Sequence of chain 1.A:
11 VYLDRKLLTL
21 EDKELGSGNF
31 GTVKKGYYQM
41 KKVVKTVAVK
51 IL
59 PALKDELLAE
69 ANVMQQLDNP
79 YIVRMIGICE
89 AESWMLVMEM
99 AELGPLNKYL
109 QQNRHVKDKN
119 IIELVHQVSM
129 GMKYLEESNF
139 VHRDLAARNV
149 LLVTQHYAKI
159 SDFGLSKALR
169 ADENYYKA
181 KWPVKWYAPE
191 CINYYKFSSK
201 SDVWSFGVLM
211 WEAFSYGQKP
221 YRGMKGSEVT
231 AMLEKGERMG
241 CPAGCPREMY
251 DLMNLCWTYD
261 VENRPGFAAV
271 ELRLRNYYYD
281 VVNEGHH

Binding-site contacts:
Ligand atom C1 contacts residue ALA99 of chain 1.A at 3.2 Å (hydrophobic).
Ligand atom C4 contacts residue ALA48 of chain 1.A at 3.9 Å (hydrophobic).
Ligand atom C8 contacts residue MET96 of chain 1.A at 3.8 Å (hydrophobic).
Ligand atom C7 contacts residue LEU149 of chain 1.A at 3.2 Å (hydrophobic).
Ligand atom C17 contacts residue PRO103 of chain 1.A at 3.6 Å (hydrophobic).
Ligand atom N15 contacts residue GLY102 of chain 1.A at 3.7 Å.
Ligand atom C21 contacts residue PRO103 of chain 1.A at 3.7 Å (hydrophobic).
Ligand atom N6 contacts residue GLU97 of chain 1.A at 3.9 Å.
Ligand atom C5 contacts residue GLU97 of chain 1.A at 3.6 Å.
Ligand atom C8 contacts residue GLU97 of chain 1.A at 3.8 Å.
Ligand atom N3 contacts residue LEU149 of chain 1.A at 3.6 Å.
Ligand atom C5 contacts residue ALA48 of chain 1.A at 3.3 Å (hydrophobic).
Ligand atom C25 contacts residue VAL33 of chain 1.A at 3.7 Å (hydrophobic).
Ligand atom C26 contacts residue SER159 of chain 1.A at 3.6 Å.
Ligand atom N9 contacts residue LEU149 of chain 1.A at 3.6 Å.
Ligand atom CL2 contacts residue LEU25 of chain 1.A at 3.4 Å.
Ligand atom C20 contacts residue PRO103 of chain 1.A at 3.7 Å (hydrophobic).
Ligand atom N6 contacts residue MET98 of chain 1.A at 3.6 Å.
Ligand atom C25 contacts residue SER27 of chain 1.A at 3.7 Å.
Ligand atom C4 contacts residue LEU149 of chain 1.A at 3.2 Å (hydrophobic).
Ligand atom C25 contacts residue GLY28 of chain 1.A at 3.6 Å.
Ligand atom N9 contacts residue GLU97 of chain 1.A at 2.8 Å (salt-bridge).
Ligand atom C19 contacts residue LEU25 of chain 1.A at 3.3 Å (hydrophobic).
Ligand atom C21 contacts residue LEU25 of chain 1.A at 3.9 Å (hydrophobic).
Ligand atom N6 contacts residue ALA48 of chain 1.A at 3.5 Å.
Ligand atom CL2 contacts residue LYS106 of chain 1.A at 3.5 Å.
Ligand atom C19 contacts residue PRO103 of chain 1.A at 3.6 Å (hydrophobic).
Ligand atom O12 contacts residue MET96 of chain 1.A at 3.6 Å.
Ligand atom C11 contacts residue LEU149 of chain 1.A at 3.8 Å (hydrophobic).
Ligand atom N9 contacts residue ALA48 of chain 1.A at 3.3 Å.
Ligand atom C26 contacts residue ASN147 of chain 1.A at 3.8 Å.
Ligand atom N6 contacts residue ALA99 of chain 1.A at 3.0 Å (h-bond).
Ligand atom C5 contacts residue LEU149 of chain 1.A at 3.4 Å (hydrophobic).
Ligand atom N16 contacts residue GLY102 of chain 1.A at 3.8 Å.
Ligand atom C21 contacts residue GLY26 of chain 1.A at 3.8 Å.
Ligand atom N15 contacts residue ALA99 of chain 1.A at 3.8 Å.
Ligand atom C20 contacts residue LEU25 of chain 1.A at 3.2 Å (hydrophobic).
Ligand atom C1 contacts residue MET98 of chain 1.A at 3.5 Å (hydrophobic).
Ligand atom C18 contacts residue PRO103 of chain 1.A at 3.8 Å (hydrophobic).
Ligand atom C8 contacts residue LEU149 of chain 1.A at 3.5 Å (hydrophobic).

A protein and the small-molecule ligand that binds it are described below.
Small molecule (SMILES): CC(C)NC(=O)c1c[nH]c2ncc(-c3nn(C)c4cc(Cl)ccc34)nc12